Binding-site contacts:
Ligand atom C3 contacts residue TYR163 of chain 1.J at 3.5 Å (hydrophobic).
Ligand atom OC2 contacts residue ASP397 of chain 1.J at 3.5 Å (salt-bridge).
Ligand atom N1 contacts residue ARG423 of chain 1.J at 3.5 Å (salt-bridge).
Ligand atom C5 contacts residue TYR108 of chain 1.L at 3.8 Å (hydrophobic).
Ligand atom OC1 contacts residue SER403 of chain 1.J at 3.1 Å (h-bond).
Ligand atom C5 contacts residue TYR163 of chain 1.J at 3.4 Å (hydrophobic).
Ligand atom C4 contacts residue TYR108 of chain 1.L at 3.8 Å (hydrophobic).
Ligand atom C2 contacts residue ARG423 of chain 1.J at 3.9 Å.
Ligand atom N1 contacts residue TYR163 of chain 1.J at 3.9 Å.
Ligand atom C6 contacts residue PHE389 of chain 1.J at 4.2 Å (hydrophobic).
Ligand atom O1 contacts residue TYR111 of chain 1.L at 2.9 Å (h-bond).
Ligand atom OC1 contacts residue ARG423 of chain 1.J at 3.0 Å (salt-bridge).
Ligand atom C contacts residue SER403 of chain 1.J at 3.6 Å.
Ligand atom P1 contacts residue SER403 of chain 1.J at 4.2 Å.
Ligand atom O2 contacts residue GLU107 of chain 1.L at 3.6 Å.
Ligand atom CA contacts residue PRO387 of chain 1.J at 3.4 Å (hydrophobic).
Ligand atom C2 contacts residue PRO387 of chain 1.J at 4.2 Å (hydrophobic).
Ligand atom C6 contacts residue PLP1 of chain 1.EA at 3.9 Å.
Ligand atom O1 contacts residue GLU107 of chain 1.L at 3.2 Å (salt-bridge).
Ligand atom OC2 contacts residue PRO387 of chain 1.J at 3.7 Å.
Ligand atom O2 contacts residue MET402 of chain 1.J at 3.3 Å (h-bond).
Ligand atom C6 contacts residue LYS261 of chain 1.J at 3.2 Å.
Ligand atom C3 contacts residue PRO387 of chain 1.J at 3.8 Å (hydrophobic).
Ligand atom C5 contacts residue LYS261 of chain 1.J at 3.5 Å.
Ligand atom P1 contacts residue GLU107 of chain 1.L at 3.7 Å.
Ligand atom OC2 contacts residue SER403 of chain 1.J at 3.4 Å (h-bond).
Ligand atom P1 contacts residue TYR163 of chain 1.J at 4.0 Å.
Ligand atom C4 contacts residue TYR163 of chain 1.J at 3.2 Å (hydrophobic).
Ligand atom C2 contacts residue TYR163 of chain 1.J at 4.0 Å (hydrophobic).
Ligand atom O2 contacts residue SER403 of chain 1.J at 3.1 Å.
Ligand atom CA contacts residue TYR163 of chain 1.J at 4.2 Å (hydrophobic).
Ligand atom O3 contacts residue SER403 of chain 1.J at 4.0 Å.
Ligand atom C2 contacts residue SER388 of chain 1.J at 4.1 Å.
Ligand atom OC2 contacts residue ARG423 of chain 1.J at 3.4 Å (salt-bridge).
Ligand atom C6 contacts residue TYR163 of chain 1.J at 3.9 Å (hydrophobic).
Ligand atom O3 contacts residue TYR163 of chain 1.J at 3.0 Å (h-bond).
Ligand atom C5 contacts residue PLP1 of chain 1.EA at 3.9 Å.
Ligand atom CA contacts residue GLU107 of chain 1.L at 3.7 Å.
Ligand atom C contacts residue ARG423 of chain 1.J at 3.1 Å.
Ligand atom N1 contacts residue SER388 of chain 1.J at 4.1 Å.

Sequence of chain 1.J:
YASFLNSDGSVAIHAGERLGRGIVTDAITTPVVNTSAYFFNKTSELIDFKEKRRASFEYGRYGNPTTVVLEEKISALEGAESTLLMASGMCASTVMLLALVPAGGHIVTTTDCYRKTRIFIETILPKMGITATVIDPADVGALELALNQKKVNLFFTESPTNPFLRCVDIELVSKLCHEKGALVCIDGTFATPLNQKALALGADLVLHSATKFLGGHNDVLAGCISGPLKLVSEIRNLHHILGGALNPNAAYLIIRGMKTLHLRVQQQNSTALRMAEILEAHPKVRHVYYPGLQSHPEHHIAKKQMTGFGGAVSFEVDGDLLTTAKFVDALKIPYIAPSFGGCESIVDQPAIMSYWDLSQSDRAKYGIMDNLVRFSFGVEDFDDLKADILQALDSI

Sequence of chain 1.L:
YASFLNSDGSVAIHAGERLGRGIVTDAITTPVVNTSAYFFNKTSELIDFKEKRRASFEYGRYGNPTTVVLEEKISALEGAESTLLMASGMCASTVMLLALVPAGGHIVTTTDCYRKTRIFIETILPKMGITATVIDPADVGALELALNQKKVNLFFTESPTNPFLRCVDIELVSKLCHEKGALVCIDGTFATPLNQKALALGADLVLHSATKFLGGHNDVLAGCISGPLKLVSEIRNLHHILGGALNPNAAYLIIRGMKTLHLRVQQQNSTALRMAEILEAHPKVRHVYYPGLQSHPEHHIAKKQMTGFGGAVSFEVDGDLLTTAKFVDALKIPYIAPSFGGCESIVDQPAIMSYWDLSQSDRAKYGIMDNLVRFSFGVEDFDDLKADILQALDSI

This small molecule binds to this protein.
Small molecule (SMILES): O=C(O)c1ncccc1CP(=O)(O)O